This small molecule binds to this protein.
Small molecule (SMILES): CC(=O)N[C@@H]1[C@@H](O)[C@H](O)[C@@H](CO)O[C@H]1O

Binding-site contacts:
Ligand atom C1 contacts residue SER272 of chain 1.A at 3.7 Å.
Ligand atom C5 contacts residue SER271 of chain 1.A at 3.2 Å.
Ligand atom O6 contacts residue GLU65 of chain 1.A at 3.7 Å.
Ligand atom C5 contacts residue NAG1 of chain 1.R at 4.0 Å.
Ligand atom C5 contacts residue ASN116 of chain 1.A at 3.6 Å.
Ligand atom O3 contacts residue CYS270 of chain 1.A at 4.0 Å.
Ligand atom C1 contacts residue ARG106 of chain 1.A at 4.1 Å.
Ligand atom C4 contacts residue SER271 of chain 1.A at 3.8 Å.
Ligand atom C7 contacts residue SER272 of chain 1.A at 3.8 Å.
Ligand atom O6 contacts residue ARG106 of chain 1.A at 3.4 Å (salt-bridge).
Ligand atom N2 contacts residue SER272 of chain 1.A at 2.8 Å (h-bond).
Ligand atom O5 contacts residue SER271 of chain 1.A at 4.0 Å.
Ligand atom C1 contacts residue SER271 of chain 1.A at 4.0 Å.
Ligand atom O7 contacts residue ASN116 of chain 1.A at 3.8 Å.
Ligand atom C8 contacts residue LEU115 of chain 1.A at 3.7 Å (hydrophobic).
Ligand atom C3 contacts residue ASN116 of chain 1.A at 3.7 Å.
Ligand atom N2 contacts residue ASN116 of chain 1.A at 2.9 Å (h-bond).
Ligand atom O7 contacts residue VAL108 of chain 1.A at 4.0 Å.
Ligand atom C4 contacts residue GLU65 of chain 1.A at 4.0 Å.
Ligand atom C5 contacts residue ARG106 of chain 1.A at 4.3 Å.
Ligand atom C6 contacts residue ARG106 of chain 1.A at 4.2 Å.
Ligand atom O5 contacts residue ASN116 of chain 1.A at 2.3 Å (h-bond).
Ligand atom O4 contacts residue SER271 of chain 1.A at 3.7 Å.
Ligand atom O7 contacts residue PRO66 of chain 1.A at 3.8 Å.
Ligand atom C3 contacts residue SER272 of chain 1.A at 3.9 Å.
Ligand atom O3 contacts residue GLU65 of chain 1.A at 3.7 Å.
Ligand atom C8 contacts residue SER272 of chain 1.A at 3.8 Å.
Ligand atom O5 contacts residue ARG106 of chain 1.A at 3.3 Å (salt-bridge).
Ligand atom O4 contacts residue CYS270 of chain 1.A at 4.1 Å.
Ligand atom C6 contacts residue SER271 of chain 1.A at 4.0 Å.
Ligand atom C3 contacts residue SER271 of chain 1.A at 3.9 Å.
Ligand atom C2 contacts residue ASN116 of chain 1.A at 2.3 Å.
Ligand atom C3 contacts residue CYS270 of chain 1.A at 4.3 Å (hydrophobic).
Ligand atom C8 contacts residue VAL108 of chain 1.A at 3.9 Å (hydrophobic).
Ligand atom C8 contacts residue ASN202 of chain 1.A at 3.8 Å.
Ligand atom C7 contacts residue ASN116 of chain 1.A at 3.6 Å.
Ligand atom C2 contacts residue SER272 of chain 1.A at 3.6 Å.
Ligand atom C6 contacts residue NAG1 of chain 1.R at 3.8 Å.
Ligand atom C4 contacts residue ASN116 of chain 1.A at 4.2 Å.
Ligand atom C1 contacts residue ASN116 of chain 1.A at 1.4 Å.

Sequence of chain 1.A:
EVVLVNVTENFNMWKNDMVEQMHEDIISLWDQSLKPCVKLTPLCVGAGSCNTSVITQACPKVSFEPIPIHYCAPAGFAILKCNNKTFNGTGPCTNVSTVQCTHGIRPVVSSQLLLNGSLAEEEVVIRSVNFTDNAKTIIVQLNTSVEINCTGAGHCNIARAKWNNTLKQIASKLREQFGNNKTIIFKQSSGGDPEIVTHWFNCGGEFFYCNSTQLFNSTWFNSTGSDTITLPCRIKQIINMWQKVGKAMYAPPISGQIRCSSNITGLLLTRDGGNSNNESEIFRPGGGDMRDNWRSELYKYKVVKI